Binding-site contacts:
Ligand atom CAJ contacts residue CYS82 of chain 1.B at 3.3 Å (hydrophobic).
Ligand atom CAQ contacts residue SER86 of chain 1.B at 3.1 Å.
Ligand atom FAG contacts residue LEU127 of chain 1.B at 3.5 Å.
Ligand atom CBH contacts residue LEU127 of chain 1.B at 3.6 Å (hydrophobic).
Ligand atom OAF contacts residue ARG85 of chain 1.B at 3.2 Å.
Ligand atom OAX contacts residue CYS82 of chain 1.B at 3.4 Å (h-bond).
Ligand atom OAE contacts residue LEU130 of chain 1.B at 3.5 Å.
Ligand atom FAG contacts residue MET161 of chain 1.B at 3.4 Å.
Ligand atom FAH contacts residue HIS246 of chain 1.B at 3.5 Å.
Ligand atom NBK contacts residue LEU127 of chain 1.B at 3.6 Å.
Ligand atom CAA contacts residue MET126 of chain 1.B at 3.6 Å (hydrophobic).
Ligand atom CAK contacts residue CYS82 of chain 1.B at 3.3 Å (hydrophobic).
Ligand atom CBE contacts residue SER86 of chain 1.B at 3.5 Å.
Ligand atom CAZ contacts residue LEU130 of chain 1.B at 3.6 Å (hydrophobic).
Ligand atom OAX contacts residue SER86 of chain 1.B at 3.1 Å (h-bond).
Ligand atom CAN contacts residue ALA89 of chain 1.B at 3.5 Å (hydrophobic).
Ligand atom CAP contacts residue ARG85 of chain 1.B at 3.3 Å.
Ligand atom CAL contacts residue CYS82 of chain 1.B at 3.5 Å (hydrophobic).
Ligand atom CAA contacts residue PHE23 of chain 1.B at 3.6 Å (hydrophobic).
Ligand atom CAM contacts residue ILE123 of chain 1.B at 3.2 Å (hydrophobic).
Ligand atom CBB contacts residue LEU127 of chain 1.B at 3.4 Å (hydrophobic).
Ligand atom CAC contacts residue PHE61 of chain 1.B at 3.6 Å (hydrophobic).
Ligand atom OAD contacts residue ARG85 of chain 1.B at 3.4 Å.
Ligand atom CBA contacts residue CYS82 of chain 1.B at 3.6 Å (hydrophobic).
Ligand atom CAY contacts residue ARG85 of chain 1.B at 3.5 Å.
Ligand atom FAI contacts residue TYR124 of chain 1.B at 3.1 Å.
Ligand atom OAD contacts residue SER139 of chain 1.B at 3.2 Å (h-bond).
Ligand atom CAC contacts residue ILE138 of chain 1.B at 3.5 Å (hydrophobic).
Ligand atom OAE contacts residue ARG85 of chain 1.B at 3.1 Å (salt-bridge).
Ligand atom FAH contacts residue PHE160 of chain 1.B at 3.3 Å.
Ligand atom OAW contacts residue GLY81 of chain 1.B at 3.2 Å (h-bond).
Ligand atom CAN contacts residue ARG85 of chain 1.B at 3.6 Å.
Ligand atom FAI contacts residue ILE123 of chain 1.B at 3.2 Å.
Ligand atom CBE contacts residue CYS82 of chain 1.B at 3.5 Å (hydrophobic).
Ligand atom CBF contacts residue ARG85 of chain 1.B at 3.7 Å.
Ligand atom CAZ contacts residue ARG85 of chain 1.B at 3.2 Å.
Ligand atom CBG contacts residue LEU127 of chain 1.B at 3.4 Å (hydrophobic).
Ligand atom CAY contacts residue SER139 of chain 1.B at 3.5 Å.
Ligand atom CAB contacts residue LEU137 of chain 1.B at 2.7 Å (hydrophobic).
Ligand atom OAV contacts residue MET126 of chain 1.B at 3.4 Å.

Sequence of chain 1.B:
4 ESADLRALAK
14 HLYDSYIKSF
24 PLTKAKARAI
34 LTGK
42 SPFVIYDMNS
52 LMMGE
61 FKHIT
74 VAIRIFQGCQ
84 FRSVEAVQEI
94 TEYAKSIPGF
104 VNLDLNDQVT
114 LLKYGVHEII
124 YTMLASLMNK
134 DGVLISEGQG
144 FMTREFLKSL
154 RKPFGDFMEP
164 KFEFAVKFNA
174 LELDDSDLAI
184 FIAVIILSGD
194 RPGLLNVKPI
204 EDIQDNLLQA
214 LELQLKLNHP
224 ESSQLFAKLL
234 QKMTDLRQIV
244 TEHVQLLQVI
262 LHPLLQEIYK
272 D

This small molecule binds to this protein.
Small molecule (SMILES): COc1ccc(C(=O)n2c(C)c(Cc3cccc(O[C@@H](C)C(=O)O)c3)c3cc(OC(F)(F)F)ccc32)cc1